The protein below binds the small molecule below.
Small molecule (SMILES): CC(C)[C@@H]1NC(=O)[C@H](Cc2ccc(OP(=O)(O)O)cc2)NC(=O)CCCCCCNC(=O)[C@@H]2CCCN2C(=O)[C@H](C(C)C)NC(=O)[C@H](CC(N)=O)NC1=O

Binding-site contacts:
Ligand atom P contacts residue SER45 of chain 2.C at 3.5 Å.
Ligand atom CB contacts residue PHE57 of chain 2.C at 3.6 Å (hydrophobic).
Ligand atom O1P contacts residue SER45 of chain 2.C at 2.7 Å (h-bond).
Ligand atom C contacts residue ARG16 of chain 2.C at 3.6 Å.
Ligand atom CB contacts residue TRP70 of chain 2.C at 3.6 Å (hydrophobic).
Ligand atom P contacts residue ARG35 of chain 2.C at 3.7 Å.
Ligand atom CB contacts residue LEU69 of chain 2.C at 3.5 Å (hydrophobic).
Ligand atom P contacts residue SER37 of chain 2.C at 3.8 Å.
Ligand atom CD2 contacts residue HIS56 of chain 2.C at 3.7 Å.
Ligand atom OH contacts residue LYS58 of chain 2.C at 3.6 Å (salt-bridge).
Ligand atom C3 contacts residue ARG16 of chain 2.C at 3.7 Å.
Ligand atom CA contacts residue HIS56 of chain 2.C at 3.4 Å.
Ligand atom CG2 contacts residue GLN55 of chain 2.C at 3.5 Å.
Ligand atom OD1 contacts residue LYS58 of chain 2.C at 3.0 Å (salt-bridge).
Ligand atom CD2 contacts residue LYS58 of chain 2.C at 3.6 Å.
Ligand atom C contacts residue HIS56 of chain 2.C at 3.6 Å.
Ligand atom CE2 contacts residue ARG16 of chain 2.C at 3.8 Å.
Ligand atom ND2 contacts residue LEU69 of chain 2.C at 2.9 Å (h-bond).
Ligand atom OD1 contacts residue PHE57 of chain 2.C at 3.6 Å.
Ligand atom O1P contacts residue SER37 of chain 2.C at 2.9 Å (h-bond).
Ligand atom O contacts residue ARG16 of chain 2.C at 2.8 Å (salt-bridge).
Ligand atom CG contacts residue LYS58 of chain 2.C at 3.7 Å.
Ligand atom CG2 contacts residue HIS56 of chain 2.C at 3.5 Å.
Ligand atom OH contacts residue SER39 of chain 2.C at 3.6 Å.
Ligand atom CA contacts residue TRP70 of chain 2.C at 3.6 Å (hydrophobic).
Ligand atom O3P contacts residue SER39 of chain 2.C at 2.6 Å (h-bond).
Ligand atom O2P contacts residue ARG16 of chain 2.C at 2.6 Å (salt-bridge).
Ligand atom ND2 contacts residue LYS58 of chain 2.C at 2.9 Å (salt-bridge).
Ligand atom CG1 contacts residue PHE57 of chain 2.C at 3.7 Å (hydrophobic).
Ligand atom O1P contacts residue ARG35 of chain 2.C at 2.7 Å (salt-bridge).
Ligand atom CE1 contacts residue LYS58 of chain 2.C at 3.7 Å.
Ligand atom N contacts residue HIS56 of chain 2.C at 2.9 Å (h-bond).
Ligand atom O2P contacts residue ARG35 of chain 2.C at 2.8 Å (salt-bridge).
Ligand atom CG contacts residue LEU69 of chain 2.C at 3.7 Å (hydrophobic).
Ligand atom CE2 contacts residue SER45 of chain 2.C at 3.8 Å.
Ligand atom P contacts residue SER39 of chain 2.C at 3.5 Å.
Ligand atom CG2 contacts residue PHE57 of chain 2.C at 3.8 Å (hydrophobic).
Ligand atom OH contacts residue SER45 of chain 2.C at 3.4 Å (h-bond).
Ligand atom CG1 contacts residue SER90 of chain 2.C at 3.7 Å.
Ligand atom O contacts residue TRP70 of chain 2.C at 3.8 Å.

Sequence of chain 2.C:
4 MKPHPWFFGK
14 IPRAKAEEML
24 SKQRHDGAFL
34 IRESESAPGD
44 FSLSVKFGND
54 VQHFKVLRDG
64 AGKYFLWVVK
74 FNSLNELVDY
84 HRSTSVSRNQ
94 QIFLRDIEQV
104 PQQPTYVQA